Sequence of chain 1.A:
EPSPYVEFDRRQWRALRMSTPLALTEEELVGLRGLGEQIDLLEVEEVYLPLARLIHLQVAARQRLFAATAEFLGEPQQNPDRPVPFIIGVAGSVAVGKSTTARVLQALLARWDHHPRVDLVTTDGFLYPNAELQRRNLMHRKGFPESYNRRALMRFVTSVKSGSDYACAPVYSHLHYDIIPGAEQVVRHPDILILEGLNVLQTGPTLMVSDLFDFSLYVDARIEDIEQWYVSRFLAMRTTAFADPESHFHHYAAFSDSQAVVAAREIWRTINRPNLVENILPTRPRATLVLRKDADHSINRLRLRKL

The protein below binds the small molecule below.
Small molecule (SMILES): Nc1nc2c(ncn2[C@@H]2O[C@H](CO[P](=O)(O)O[P](=O)(O)CP(=O)(O)O)[C@@H](O)[C@H]2O)c(=O)[nH]1

Binding-site contacts:
Ligand atom O5' contacts residue ARG108 of chain 1.A at 2.9 Å (salt-bridge).
Ligand atom O4' contacts residue ARG108 of chain 1.A at 3.5 Å (salt-bridge).
Ligand atom N1 contacts residue MET242 of chain 1.A at 3.2 Å.
Ligand atom O1B contacts residue VAL101 of chain 1.A at 3.2 Å (h-bond).
Ligand atom C4' contacts residue ARG108 of chain 1.A at 3.2 Å.
Ligand atom C6 contacts residue MET242 of chain 1.A at 3.8 Å (hydrophobic).
Ligand atom O2G contacts residue ALA100 of chain 1.A at 3.0 Å (h-bond).
Ligand atom PB contacts residue SER104 of chain 1.A at 3.7 Å.
Ligand atom C6 contacts residue ARG238 of chain 1.A at 3.7 Å.
Ligand atom PA contacts residue THR105 of chain 1.A at 3.4 Å.
Ligand atom O6 contacts residue PAU1 of chain 1.C at 3.5 Å (h-bond).
Ligand atom O1B contacts residue LYS103 of chain 1.A at 3.4 Å (salt-bridge).
Ligand atom PG contacts residue ALA100 of chain 1.A at 3.4 Å.
Ligand atom O2B contacts residue LYS103 of chain 1.A at 3.1 Å (salt-bridge).
Ligand atom C5 contacts residue HIS179 of chain 1.A at 3.6 Å.
Ligand atom O1G contacts residue ALA100 of chain 1.A at 3.2 Å (h-bond).
Ligand atom C5' contacts residue ARG108 of chain 1.A at 3.7 Å.
Ligand atom O1A contacts residue THR105 of chain 1.A at 2.5 Å (h-bond).
Ligand atom O1A contacts residue LYS103 of chain 1.A at 3.7 Å.
Ligand atom N7 contacts residue HIS179 of chain 1.A at 3.7 Å.
Ligand atom O1B contacts residue GLY102 of chain 1.A at 2.5 Å (h-bond).
Ligand atom O1A contacts residue SER104 of chain 1.A at 3.2 Å (h-bond).
Ligand atom O3' contacts residue GOL1 of chain 1.D at 2.7 Å (h-bond).
Ligand atom O6 contacts residue MET242 of chain 1.A at 3.7 Å.
Ligand atom O3A contacts residue SER104 of chain 1.A at 3.4 Å (h-bond).
Ligand atom O2B contacts residue SER104 of chain 1.A at 2.8 Å (h-bond).
Ligand atom C6 contacts residue HIS179 of chain 1.A at 3.7 Å.
Ligand atom O5' contacts residue THR105 of chain 1.A at 3.4 Å (h-bond).
Ligand atom C5 contacts residue ARG238 of chain 1.A at 3.4 Å.
Ligand atom O2' contacts residue ARG108 of chain 1.A at 3.7 Å.
Ligand atom O2A contacts residue GLU42 of chain 1.A at 3.6 Å.
Ligand atom O1G contacts residue VAL99 of chain 1.A at 3.2 Å.
Ligand atom O1B contacts residue ALA100 of chain 1.A at 3.4 Å.
Ligand atom O2G contacts residue VAL99 of chain 1.A at 2.9 Å.
Ligand atom O2G contacts residue PAU1 of chain 1.C at 2.8 Å (h-bond).
Ligand atom O5' contacts residue SER104 of chain 1.A at 3.7 Å.
Ligand atom N7 contacts residue ARG238 of chain 1.A at 3.4 Å (salt-bridge).
Ligand atom O1A contacts residue GLY102 of chain 1.A at 3.0 Å (h-bond).
Ligand atom C3B contacts residue ALA100 of chain 1.A at 3.2 Å (hydrophobic).
Ligand atom O1G contacts residue LYS103 of chain 1.A at 3.3 Å (salt-bridge).